A protein and the small-molecule ligand that binds it are described below.
Small molecule (SMILES): O=C(COP(=O)(O)O)[C@H](O)[C@@H](O)[C@H](O)COP(=O)(O)O

Sequence of chain 1.A:
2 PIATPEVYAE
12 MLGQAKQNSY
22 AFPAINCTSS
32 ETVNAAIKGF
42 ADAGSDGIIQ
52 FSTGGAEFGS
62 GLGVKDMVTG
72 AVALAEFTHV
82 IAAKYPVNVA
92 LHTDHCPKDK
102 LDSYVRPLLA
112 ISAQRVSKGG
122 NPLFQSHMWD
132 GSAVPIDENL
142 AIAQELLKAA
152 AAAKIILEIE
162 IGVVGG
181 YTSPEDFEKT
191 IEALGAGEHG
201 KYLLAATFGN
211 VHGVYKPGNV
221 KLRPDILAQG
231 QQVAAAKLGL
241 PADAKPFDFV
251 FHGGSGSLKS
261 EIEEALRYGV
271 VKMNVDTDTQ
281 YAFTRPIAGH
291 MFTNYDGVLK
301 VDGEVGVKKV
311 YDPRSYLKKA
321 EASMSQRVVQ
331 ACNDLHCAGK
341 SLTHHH

Sequence of chain 2.A:
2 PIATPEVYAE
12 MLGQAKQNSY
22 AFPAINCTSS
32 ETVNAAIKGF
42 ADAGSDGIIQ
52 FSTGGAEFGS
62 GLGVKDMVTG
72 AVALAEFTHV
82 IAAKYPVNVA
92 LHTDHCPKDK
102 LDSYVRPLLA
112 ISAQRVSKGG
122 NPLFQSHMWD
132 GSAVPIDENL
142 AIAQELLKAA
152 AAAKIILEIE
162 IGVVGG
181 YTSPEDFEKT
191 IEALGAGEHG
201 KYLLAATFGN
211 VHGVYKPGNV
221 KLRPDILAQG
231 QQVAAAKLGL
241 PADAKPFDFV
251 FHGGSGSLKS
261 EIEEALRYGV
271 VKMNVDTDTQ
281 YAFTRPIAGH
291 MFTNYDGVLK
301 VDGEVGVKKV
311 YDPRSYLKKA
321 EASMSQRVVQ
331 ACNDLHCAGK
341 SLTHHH

Binding-site contacts:
Ligand atom P6 contacts residue SER53 of chain 2.A at 3.6 Å.
Ligand atom O3 contacts residue HIS96 of chain 2.A at 3.4 Å (h-bond).
Ligand atom O2 contacts residue ASN274 of chain 2.A at 3.3 Å.
Ligand atom C3 contacts residue ASP95 of chain 2.A at 3.2 Å.
Ligand atom O2 contacts residue HIS212 of chain 2.A at 3.0 Å.
Ligand atom C2 contacts residue ZN1 of chain 2.D at 3.1 Å.
Ligand atom O63 contacts residue SER53 of chain 2.A at 2.5 Å (h-bond).
Ligand atom O1 contacts residue GLY253 of chain 2.A at 3.2 Å.
Ligand atom C3 contacts residue ZN1 of chain 2.D at 2.9 Å.
Ligand atom O4 contacts residue HIS96 of chain 2.A at 3.0 Å (h-bond).
Ligand atom O12 contacts residue VAL275 of chain 2.A at 3.4 Å.
Ligand atom O4 contacts residue ZN1 of chain 2.D at 2.4 Å.
Ligand atom C3 contacts residue ASN27 of chain 2.A at 3.6 Å.
Ligand atom O4 contacts residue HIS212 of chain 2.A at 2.9 Å (h-bond).
Ligand atom O3 contacts residue ASN274 of chain 2.A at 3.2 Å (h-bond).
Ligand atom O3 contacts residue ZN1 of chain 2.D at 2.1 Å.
Ligand atom O5 contacts residue ASN27 of chain 2.A at 3.5 Å (h-bond).
Ligand atom O6 contacts residue ASP276 of chain 2.A at 3.5 Å (salt-bridge).
Ligand atom O3 contacts residue HIS252 of chain 2.A at 3.2 Å (h-bond).
Ligand atom O62 contacts residue ARG314 of chain 1.A at 3.1 Å (salt-bridge).
Ligand atom P1 contacts residue SER255 of chain 2.A at 3.6 Å.
Ligand atom O13 contacts residue GLY213 of chain 2.A at 3.0 Å (h-bond).
Ligand atom O3 contacts residue ASP95 of chain 2.A at 2.6 Å (salt-bridge).
Ligand atom O2 contacts residue ZN1 of chain 2.D at 2.6 Å.
Ligand atom C2 contacts residue HIS212 of chain 2.A at 3.3 Å.
Ligand atom O2 contacts residue HIS252 of chain 2.A at 3.4 Å (h-bond).
Ligand atom O2 contacts residue GLY253 of chain 2.A at 2.9 Å (h-bond).
Ligand atom O13 contacts residue NA1 of chain 2.C at 2.4 Å (h-bond).
Ligand atom C4 contacts residue ZN1 of chain 2.D at 3.1 Å.
Ligand atom O13 contacts residue SER255 of chain 2.A at 3.5 Å (h-bond).
Ligand atom O63 contacts residue ARG314 of chain 1.A at 2.8 Å (salt-bridge).
Ligand atom O5 contacts residue ASP276 of chain 2.A at 2.5 Å (salt-bridge).
Ligand atom O12 contacts residue ASP276 of chain 2.A at 3.0 Å (salt-bridge).
Ligand atom O1 contacts residue HIS212 of chain 2.A at 3.5 Å.
Ligand atom O12 contacts residue SER255 of chain 2.A at 2.5 Å (h-bond).
Ligand atom C2 contacts residue ASN274 of chain 2.A at 3.5 Å.
Ligand atom O11 contacts residue THR277 of chain 2.A at 2.5 Å (h-bond).
Ligand atom C4 contacts residue HIS212 of chain 2.A at 3.5 Å.
Ligand atom O13 contacts residue GLY253 of chain 2.A at 3.2 Å.
Ligand atom C5 contacts residue ASP95 of chain 2.A at 3.5 Å.